Sequence of chain 1.D:
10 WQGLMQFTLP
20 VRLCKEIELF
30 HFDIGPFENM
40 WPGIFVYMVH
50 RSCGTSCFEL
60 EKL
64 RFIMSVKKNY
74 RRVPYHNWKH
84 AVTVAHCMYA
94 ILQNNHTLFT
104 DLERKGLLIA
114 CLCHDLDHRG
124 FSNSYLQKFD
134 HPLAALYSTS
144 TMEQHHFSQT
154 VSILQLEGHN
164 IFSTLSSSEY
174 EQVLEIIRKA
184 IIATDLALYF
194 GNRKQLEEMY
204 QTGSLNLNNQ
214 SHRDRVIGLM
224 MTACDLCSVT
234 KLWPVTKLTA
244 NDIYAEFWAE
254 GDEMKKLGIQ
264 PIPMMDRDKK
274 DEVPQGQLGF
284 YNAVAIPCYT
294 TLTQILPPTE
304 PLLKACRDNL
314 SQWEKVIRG

Binding-site contacts:
Ligand atom C22 contacts residue PHE250 of chain 1.D at 3.8 Å (hydrophobic).
Ligand atom N7 contacts residue PHE283 of chain 1.D at 3.7 Å.
Ligand atom C4 contacts residue PHE283 of chain 1.D at 3.7 Å (hydrophobic).
Ligand atom C29 contacts residue TYR78 of chain 1.D at 3.7 Å (hydrophobic).
Ligand atom C22 contacts residue MET267 of chain 1.D at 3.6 Å (hydrophobic).
Ligand atom N8 contacts residue ILE246 of chain 1.D at 3.6 Å.
Ligand atom N11 contacts residue PHE283 of chain 1.D at 3.6 Å.
Ligand atom N11 contacts residue PHE250 of chain 1.D at 3.9 Å.
Ligand atom O17 contacts residue PHE283 of chain 1.D at 4.0 Å.
Ligand atom C19 contacts residue GLN280 of chain 1.D at 4.0 Å.
Ligand atom C19 contacts residue VAL232 of chain 1.D at 3.9 Å (hydrophobic).
Ligand atom C13 contacts residue MET267 of chain 1.D at 3.4 Å (hydrophobic).
Ligand atom C21 contacts residue TYR247 of chain 1.D at 3.7 Å (hydrophobic).
Ligand atom C13 contacts residue PHE283 of chain 1.D at 3.6 Å (hydrophobic).
Ligand atom C15 contacts residue PHE250 of chain 1.D at 3.9 Å (hydrophobic).
Ligand atom C19 contacts residue PHE283 of chain 1.D at 4.0 Å (hydrophobic).
Ligand atom C9 contacts residue LEU229 of chain 1.D at 3.6 Å (hydrophobic).
Ligand atom C6 contacts residue PHE283 of chain 1.D at 3.8 Å (hydrophobic).
Ligand atom C26 contacts residue PHE193 of chain 1.D at 4.0 Å (hydrophobic).
Ligand atom C28 contacts residue HIS79 of chain 1.D at 3.2 Å.
Ligand atom C16 contacts residue MET267 of chain 1.D at 3.7 Å (hydrophobic).
Ligand atom C20 contacts residue MET267 of chain 1.D at 3.1 Å (hydrophobic).
Ligand atom C15 contacts residue PHE283 of chain 1.D at 3.6 Å (hydrophobic).
Ligand atom C22 contacts residue TYR247 of chain 1.D at 3.6 Å (hydrophobic).
Ligand atom C10 contacts residue PHE283 of chain 1.D at 3.8 Å (hydrophobic).
Ligand atom C22 contacts residue GLN280 of chain 1.D at 3.9 Å.
Ligand atom N8 contacts residue SER231 of chain 1.D at 3.4 Å (h-bond).
Ligand atom C5 contacts residue PHE283 of chain 1.D at 3.9 Å (hydrophobic).
Ligand atom C21 contacts residue GLY279 of chain 1.D at 4.0 Å.
Ligand atom O3 contacts residue PHE283 of chain 1.D at 3.8 Å.
Ligand atom C25 contacts residue PHE193 of chain 1.D at 4.0 Å (hydrophobic).
Ligand atom C16 contacts residue PHE283 of chain 1.D at 3.0 Å (hydrophobic).
Ligand atom C28 contacts residue PHE250 of chain 1.D at 4.0 Å (hydrophobic).
Ligand atom C15 contacts residue MET267 of chain 1.D at 3.8 Å (hydrophobic).
Ligand atom N7 contacts residue ILE246 of chain 1.D at 3.8 Å.
Ligand atom C21 contacts residue MET267 of chain 1.D at 3.2 Å (hydrophobic).
Ligand atom C19 contacts residue ILE246 of chain 1.D at 3.9 Å (hydrophobic).
Ligand atom C19 contacts residue SER231 of chain 1.D at 4.0 Å.
Ligand atom O14 contacts residue GLN280 of chain 1.D at 3.0 Å (h-bond).
Ligand atom C27 contacts residue PHE193 of chain 1.D at 3.7 Å (hydrophobic).

The protein below binds the small molecule below.
Small molecule (SMILES): Cn1ncc(C(=O)N2CCC2)c1C(=O)Nc1cccc(C(=O)Nc2ccccc2)c1